This small molecule binds to this protein.
Small molecule (SMILES): CC(C)=CCC/C(C)=C/CC/C(C)=C/CC[C@@H](C)CCOP(=O)(O)OP(=O)(O)O

Sequence of chain 1.A:
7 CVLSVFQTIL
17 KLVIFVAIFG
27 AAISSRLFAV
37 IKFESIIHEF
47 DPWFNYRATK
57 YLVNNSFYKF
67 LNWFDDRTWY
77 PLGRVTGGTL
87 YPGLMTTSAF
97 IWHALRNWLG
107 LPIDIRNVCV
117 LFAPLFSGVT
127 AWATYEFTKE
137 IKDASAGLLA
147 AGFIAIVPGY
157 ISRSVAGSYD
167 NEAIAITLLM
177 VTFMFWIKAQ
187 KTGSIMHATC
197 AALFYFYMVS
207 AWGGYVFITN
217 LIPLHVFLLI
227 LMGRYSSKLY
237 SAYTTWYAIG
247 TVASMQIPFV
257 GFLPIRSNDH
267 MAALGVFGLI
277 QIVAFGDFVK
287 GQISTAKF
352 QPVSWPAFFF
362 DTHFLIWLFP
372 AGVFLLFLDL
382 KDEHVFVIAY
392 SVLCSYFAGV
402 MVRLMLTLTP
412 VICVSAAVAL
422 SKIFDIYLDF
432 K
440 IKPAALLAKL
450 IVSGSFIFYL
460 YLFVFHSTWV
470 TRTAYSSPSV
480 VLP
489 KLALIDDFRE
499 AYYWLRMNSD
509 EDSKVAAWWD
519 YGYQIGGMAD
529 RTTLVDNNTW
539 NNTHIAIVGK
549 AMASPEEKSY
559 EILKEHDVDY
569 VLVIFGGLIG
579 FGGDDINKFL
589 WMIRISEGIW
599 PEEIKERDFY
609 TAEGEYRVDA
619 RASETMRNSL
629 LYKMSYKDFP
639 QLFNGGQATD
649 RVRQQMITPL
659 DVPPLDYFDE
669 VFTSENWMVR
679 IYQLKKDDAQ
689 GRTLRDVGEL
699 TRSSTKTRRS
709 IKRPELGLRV

Binding-site contacts:
Ligand atom C15 contacts residue PHE398 of chain 1.A at 3.6 Å (hydrophobic).
Ligand atom PB contacts residue MN1 of chain 1.O at 3.6 Å.
Ligand atom C7 contacts residue GLY210 of chain 1.A at 4.0 Å.
Ligand atom O1A contacts residue MN1 of chain 1.O at 4.0 Å.
Ligand atom C5 contacts residue LEU405 of chain 1.A at 4.3 Å (hydrophobic).
Ligand atom C4 contacts residue GLY209 of chain 1.A at 3.9 Å.
Ligand atom O2A contacts residue ASN167 of chain 1.A at 4.1 Å.
Ligand atom C2 contacts residue ARG404 of chain 1.A at 4.2 Å.
Ligand atom C14 contacts residue ASN216 of chain 1.A at 3.8 Å.
Ligand atom C17 contacts residue PHE398 of chain 1.A at 3.9 Å (hydrophobic).
Ligand atom C19 contacts residue LEU394 of chain 1.A at 3.6 Å (hydrophobic).
Ligand atom O2B contacts residue ARG404 of chain 1.A at 3.4 Å (salt-bridge).
Ligand atom C5 contacts residue TRP208 of chain 1.A at 4.2 Å (hydrophobic).
Ligand atom C7 contacts residue LEU405 of chain 1.A at 4.2 Å (hydrophobic).
Ligand atom C1 contacts residue ARG404 of chain 1.A at 3.5 Å.
Ligand atom C12 contacts residue VAL212 of chain 1.A at 4.3 Å (hydrophobic).
Ligand atom O1B contacts residue ASP47 of chain 1.A at 4.1 Å.
Ligand atom PB contacts residue ARG404 of chain 1.A at 4.1 Å.
Ligand atom O1B contacts residue ARG404 of chain 1.A at 3.7 Å.
Ligand atom O2A contacts residue GLY209 of chain 1.A at 3.9 Å.
Ligand atom O1B contacts residue MN1 of chain 1.O at 2.2 Å.
Ligand atom C14 contacts residue VAL212 of chain 1.A at 3.9 Å (hydrophobic).
Ligand atom O3A contacts residue MN1 of chain 1.O at 4.0 Å.
Ligand atom C6 contacts residue GLY210 of chain 1.A at 4.1 Å.
Ligand atom O2A contacts residue TRP208 of chain 1.A at 4.1 Å.
Ligand atom PA contacts residue TRP208 of chain 1.A at 4.3 Å.
Ligand atom C2 contacts residue TRP208 of chain 1.A at 3.5 Å (hydrophobic).
Ligand atom C19 contacts residue ASN216 of chain 1.A at 3.5 Å.
Ligand atom O1B contacts residue ASP166 of chain 1.A at 4.0 Å.
Ligand atom O1A contacts residue ASN167 of chain 1.A at 4.1 Å.
Ligand atom O1A contacts residue GLU168 of chain 1.A at 3.2 Å (salt-bridge).
Ligand atom O1 contacts residue ARG404 of chain 1.A at 4.2 Å.
Ligand atom C10 contacts residue PHE213 of chain 1.A at 3.5 Å (hydrophobic).
Ligand atom O1A contacts residue ARG404 of chain 1.A at 3.6 Å (salt-bridge).
Ligand atom C1 contacts residue TRP208 of chain 1.A at 4.1 Å (hydrophobic).
Ligand atom O3B contacts residue ASP47 of chain 1.A at 4.0 Å.
Ligand atom C18 contacts residue ASN216 of chain 1.A at 3.9 Å.
Ligand atom O1A contacts residue TRP208 of chain 1.A at 3.3 Å (h-bond).
Ligand atom C16 contacts residue PHE398 of chain 1.A at 3.8 Å (hydrophobic).
Ligand atom C17 contacts residue ASN216 of chain 1.A at 3.8 Å.